The protein below binds the small molecule below.
Small molecule (SMILES): Cn1c(=O)n(C)c2cc(Nc3cc(N4CCOCC4)ncn3)ccc21

Sequence of chain 1.A:
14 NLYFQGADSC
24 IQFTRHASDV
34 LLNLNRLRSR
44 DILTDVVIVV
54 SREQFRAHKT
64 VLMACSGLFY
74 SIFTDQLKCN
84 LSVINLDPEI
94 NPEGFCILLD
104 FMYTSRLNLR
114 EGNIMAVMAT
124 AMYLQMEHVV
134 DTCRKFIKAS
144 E

Sequence of chain 2.A:
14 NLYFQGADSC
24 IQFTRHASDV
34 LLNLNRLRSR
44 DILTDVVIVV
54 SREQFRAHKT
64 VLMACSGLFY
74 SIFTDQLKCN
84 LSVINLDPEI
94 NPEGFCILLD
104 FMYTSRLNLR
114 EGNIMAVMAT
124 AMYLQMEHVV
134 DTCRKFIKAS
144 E

Binding-site contacts:
Ligand atom C5 contacts residue MET66 of chain 1.A at 3.4 Å (hydrophobic).
Ligand atom N4 contacts residue ASN36 of chain 2.A at 3.5 Å.
Ligand atom C10 contacts residue ARG39 of chain 2.A at 3.8 Å.
Ligand atom C6 contacts residue TYR73 of chain 1.A at 3.4 Å (hydrophobic).
Ligand atom C contacts residue GLN128 of chain 1.A at 3.4 Å.
Ligand atom O contacts residue GLN128 of chain 1.A at 3.2 Å (h-bond).
Ligand atom N contacts residue GLY70 of chain 1.A at 3.8 Å.
Ligand atom C8 contacts residue TYR73 of chain 1.A at 3.8 Å (hydrophobic).
Ligand atom C2 contacts residue CYS68 of chain 1.A at 3.3 Å (hydrophobic).
Ligand atom N2 contacts residue TYR73 of chain 1.A at 3.8 Å.
Ligand atom C contacts residue GLU130 of chain 1.A at 3.6 Å.
Ligand atom N3 contacts residue TYR73 of chain 1.A at 3.5 Å.
Ligand atom C14 contacts residue GLY70 of chain 1.A at 3.9 Å.
Ligand atom N3 contacts residue ARG39 of chain 2.A at 3.7 Å.
Ligand atom C9 contacts residue ASN36 of chain 2.A at 3.6 Å.
Ligand atom N2 contacts residue MET66 of chain 1.A at 2.8 Å (h-bond).
Ligand atom C4 contacts residue ASN36 of chain 2.A at 3.8 Å.
Ligand atom C6 contacts residue MET66 of chain 1.A at 3.7 Å (hydrophobic).
Ligand atom C4 contacts residue ALA67 of chain 1.A at 3.6 Å (hydrophobic).
Ligand atom C6 contacts residue ASN36 of chain 2.A at 3.7 Å.
Ligand atom N2 contacts residue ASN36 of chain 2.A at 3.6 Å.
Ligand atom C3 contacts residue GLY70 of chain 1.A at 3.8 Å.
Ligand atom C11 contacts residue TYR73 of chain 1.A at 3.5 Å (hydrophobic).
Ligand atom N1 contacts residue CYS68 of chain 1.A at 3.9 Å.
Ligand atom C9 contacts residue TYR73 of chain 1.A at 3.3 Å (hydrophobic).
Ligand atom C4 contacts residue MET66 of chain 1.A at 3.8 Å (hydrophobic).
Ligand atom O contacts residue GLU130 of chain 1.A at 2.9 Å (salt-bridge).
Ligand atom C15 contacts residue GLY70 of chain 1.A at 3.3 Å.
Ligand atom C1 contacts residue GLN128 of chain 1.A at 3.2 Å.
Ligand atom N4 contacts residue TYR73 of chain 1.A at 3.4 Å.
Ligand atom N1 contacts residue GLN128 of chain 1.A at 3.9 Å.
Ligand atom C16 contacts residue GLY70 of chain 1.A at 3.5 Å.
Ligand atom C4 contacts residue SER69 of chain 1.A at 3.9 Å.
Ligand atom O contacts residue MET129 of chain 1.A at 3.6 Å.
Ligand atom C11 contacts residue ARG43 of chain 2.A at 3.6 Å.
Ligand atom C9 contacts residue LEU40 of chain 2.A at 3.8 Å (hydrophobic).
Ligand atom C7 contacts residue TYR73 of chain 1.A at 3.9 Å (hydrophobic).
Ligand atom N contacts residue GLN128 of chain 1.A at 3.3 Å (h-bond).
Ligand atom C14 contacts residue TYR73 of chain 1.A at 3.8 Å (hydrophobic).
Ligand atom N4 contacts residue MET66 of chain 1.A at 3.7 Å.